Sequence of chain 1.D:
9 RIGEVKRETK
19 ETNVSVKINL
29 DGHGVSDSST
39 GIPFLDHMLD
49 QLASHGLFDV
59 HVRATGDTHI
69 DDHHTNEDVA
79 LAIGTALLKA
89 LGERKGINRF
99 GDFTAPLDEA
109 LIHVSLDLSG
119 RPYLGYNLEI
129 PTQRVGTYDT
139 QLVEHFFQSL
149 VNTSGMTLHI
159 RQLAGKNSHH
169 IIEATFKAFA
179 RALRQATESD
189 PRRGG

Sequence of chain 1.A:
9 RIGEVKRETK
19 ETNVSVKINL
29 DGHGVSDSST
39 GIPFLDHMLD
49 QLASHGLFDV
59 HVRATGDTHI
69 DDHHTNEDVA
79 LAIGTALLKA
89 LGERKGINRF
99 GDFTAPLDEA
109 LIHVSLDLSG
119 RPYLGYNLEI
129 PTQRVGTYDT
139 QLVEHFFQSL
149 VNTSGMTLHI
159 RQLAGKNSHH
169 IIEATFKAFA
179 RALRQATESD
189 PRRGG

Binding-site contacts:
Ligand atom C5 contacts residue MN1 of chain 1.HA at 3.7 Å.
Ligand atom C5 contacts residue LEU105 of chain 1.D at 3.9 Å (hydrophobic).
Ligand atom C5 contacts residue MN1 of chain 1.TA at 3.7 Å.
Ligand atom C7 contacts residue GLU171 of chain 1.D at 3.5 Å.
Ligand atom O11 contacts residue ARG97 of chain 1.A at 3.3 Å (salt-bridge).
Ligand atom C5 contacts residue HIS167 of chain 1.D at 3.3 Å.
Ligand atom N2 contacts residue GLU75 of chain 1.H at 3.9 Å.
Ligand atom C6 contacts residue GLU171 of chain 1.D at 4.1 Å.
Ligand atom C5 contacts residue HIS71 of chain 1.H at 3.2 Å.
Ligand atom N4 contacts residue GLU75 of chain 1.H at 2.5 Å (salt-bridge).
Ligand atom O13 contacts residue MN1 of chain 1.HA at 3.5 Å.
Ligand atom N2 contacts residue MN1 of chain 1.HA at 3.4 Å.
Ligand atom O12 contacts residue ARG97 of chain 1.A at 4.0 Å.
Ligand atom O10 contacts residue LYS175 of chain 1.D at 2.7 Å (salt-bridge).
Ligand atom O12 contacts residue ARG119 of chain 1.A at 3.5 Å (salt-bridge).
Ligand atom C5 contacts residue GLU75 of chain 1.H at 3.7 Å.
Ligand atom C5 contacts residue HIS168 of chain 1.D at 3.4 Å.
Ligand atom P9 contacts residue ARG97 of chain 1.A at 3.9 Å.
Ligand atom N1 contacts residue HIS167 of chain 1.D at 3.5 Å (h-bond).
Ligand atom C3 contacts residue HIS71 of chain 1.H at 3.9 Å.
Ligand atom N1 contacts residue HIS72 of chain 1.H at 3.8 Å.
Ligand atom C6 contacts residue HIS72 of chain 1.H at 3.6 Å.
Ligand atom N2 contacts residue GLU171 of chain 1.D at 3.9 Å.
Ligand atom N4 contacts residue HIS168 of chain 1.D at 3.3 Å (h-bond).
Ligand atom N1 contacts residue MN1 of chain 1.HA at 2.6 Å.
Ligand atom O13 contacts residue GLN49 of chain 1.D at 4.0 Å.
Ligand atom C7 contacts residue MN1 of chain 1.HA at 4.0 Å.
Ligand atom N2 contacts residue HIS72 of chain 1.H at 3.9 Å.
Ligand atom O13 contacts residue GLU171 of chain 1.D at 2.4 Å (salt-bridge).
Ligand atom N1 contacts residue GLU171 of chain 1.D at 2.7 Å (salt-bridge).
Ligand atom N1 contacts residue HIS71 of chain 1.H at 4.0 Å.
Ligand atom C3 contacts residue GLU75 of chain 1.H at 2.7 Å.
Ligand atom O10 contacts residue ARG97 of chain 1.A at 3.6 Å.
Ligand atom N4 contacts residue HIS71 of chain 1.H at 2.8 Å (h-bond).
Ligand atom N4 contacts residue MN1 of chain 1.TA at 2.7 Å.
Ligand atom O10 contacts residue ARG119 of chain 1.A at 3.6 Å.
Ligand atom C3 contacts residue MN1 of chain 1.TA at 3.7 Å.
Ligand atom C6 contacts residue MN1 of chain 1.HA at 3.3 Å.
Ligand atom O13 contacts residue HIS45 of chain 1.D at 4.0 Å.
Ligand atom C5 contacts residue GLU171 of chain 1.D at 3.5 Å.

A small-molecule ligand and the protein it binds are described below.
Small molecule (SMILES): O=P(O)(O)C[C@H](O)Cn1cncn1

Sequence of chain 1.H:
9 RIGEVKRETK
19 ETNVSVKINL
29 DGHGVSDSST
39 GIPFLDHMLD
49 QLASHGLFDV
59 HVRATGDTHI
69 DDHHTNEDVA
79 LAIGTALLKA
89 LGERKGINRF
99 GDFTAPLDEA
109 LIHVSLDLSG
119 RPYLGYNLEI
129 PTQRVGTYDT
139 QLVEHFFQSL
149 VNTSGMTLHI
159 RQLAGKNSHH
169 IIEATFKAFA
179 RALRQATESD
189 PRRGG